Binding-site contacts:
Ligand atom CG1 contacts residue MET246 of chain 1.B at 3.7 Å (hydrophobic).
Ligand atom CB contacts residue MET246 of chain 1.B at 3.4 Å (hydrophobic).
Ligand atom CD contacts residue GLN27 of chain 1.B at 3.7 Å.
Ligand atom O contacts residue GLY192 of chain 1.B at 2.9 Å (h-bond).
Ligand atom OD2 contacts residue ARG159 of chain 1.B at 3.1 Å (salt-bridge).
Ligand atom CZ contacts residue 1121 of chain 1.J at 1.5 Å.
Ligand atom CA contacts residue GLY192 of chain 1.B at 3.4 Å.
Ligand atom OD1 contacts residue LYS191 of chain 1.B at 3.5 Å.
Ligand atom O contacts residue LEU193 of chain 1.B at 3.6 Å.
Ligand atom N contacts residue GLY192 of chain 1.B at 2.9 Å (h-bond).
Ligand atom CE2 contacts residue 1121 of chain 1.J at 2.5 Å.
Ligand atom O contacts residue LEU194 of chain 1.B at 3.0 Å (h-bond).
Ligand atom CA contacts residue LEU194 of chain 1.B at 3.3 Å (hydrophobic).
Ligand atom SD contacts residue ASN238 of chain 1.B at 3.6 Å.
Ligand atom CG contacts residue GLN27 of chain 1.B at 2.9 Å.
Ligand atom OD2 contacts residue LYS108 of chain 1.B at 3.5 Å (salt-bridge).
Ligand atom CB contacts residue LEU193 of chain 1.B at 3.6 Å (hydrophobic).
Ligand atom CG contacts residue TRP198 of chain 1.B at 3.7 Å (hydrophobic).
Ligand atom N contacts residue LEU204 of chain 1.B at 3.3 Å (h-bond).
Ligand atom ND2 contacts residue LEU193 of chain 1.B at 3.5 Å.
Ligand atom O contacts residue LYS191 of chain 1.B at 3.0 Å.
Ligand atom N contacts residue LEU194 of chain 1.B at 3.0 Å (h-bond).
Ligand atom CE1 contacts residue 1121 of chain 1.J at 2.5 Å.
Ligand atom OD2 contacts residue TRP198 of chain 1.B at 3.6 Å.
Ligand atom CG contacts residue GLY207 of chain 1.B at 3.6 Å.
Ligand atom C contacts residue LYS205 of chain 1.B at 3.6 Å.
Ligand atom CA contacts residue LEU193 of chain 1.B at 3.6 Å (hydrophobic).
Ligand atom CE2 contacts residue MET176 of chain 1.B at 3.2 Å (hydrophobic).
Ligand atom CA contacts residue LEU204 of chain 1.B at 3.5 Å (hydrophobic).
Ligand atom CB contacts residue LYS205 of chain 1.B at 3.0 Å.
Ligand atom O contacts residue PRO195 of chain 1.B at 3.3 Å.
Ligand atom CG contacts residue ARG159 of chain 1.B at 3.7 Å.
Ligand atom C contacts residue LEU194 of chain 1.B at 3.6 Å (hydrophobic).
Ligand atom CB contacts residue ASN238 of chain 1.B at 3.7 Å.
Ligand atom OD1 contacts residue GLY192 of chain 1.B at 3.5 Å (h-bond).
Ligand atom N contacts residue LYS205 of chain 1.B at 3.1 Å (salt-bridge).
Ligand atom CG contacts residue LYS188 of chain 1.B at 3.6 Å.
Ligand atom C contacts residue LYS205 of chain 1.B at 3.6 Å.
Ligand atom C contacts residue GLY192 of chain 1.B at 3.6 Å.
Ligand atom CA contacts residue LYS205 of chain 1.B at 3.5 Å.

Sequence of chain 1.B:
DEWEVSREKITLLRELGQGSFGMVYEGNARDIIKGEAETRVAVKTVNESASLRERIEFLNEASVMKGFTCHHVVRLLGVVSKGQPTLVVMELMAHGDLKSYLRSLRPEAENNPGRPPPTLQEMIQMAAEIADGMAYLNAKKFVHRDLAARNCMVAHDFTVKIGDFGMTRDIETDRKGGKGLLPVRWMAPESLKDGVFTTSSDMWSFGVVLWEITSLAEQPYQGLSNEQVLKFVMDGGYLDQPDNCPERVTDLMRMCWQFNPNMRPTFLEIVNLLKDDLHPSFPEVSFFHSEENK

A small-molecule ligand and the protein it binds are described below.
Small molecule (SMILES): CSCC[C@H](NC(=O)[C@H](Cc1ccccc1)NC(=O)[C@H](CC(=O)O)NC(=O)CNC(=O)[C@@H](NC(=O)[C@H](C)NC(=O)[C@@H]1CCCN1C(=O)[C@@H](N)CC(C)C)[C@@H](C)O)C(=O)N[C@@H](CC(N)=O)C(=O)N[C@@H](CCSC)C(=O)N[C@@H](CO)C(=O)N1CCC[C@H]1C(=O)N[C@H](C=O)C(C)C